Binding-site contacts:
Ligand atom N16 contacts residue PHE9 of chain 1.H at 3.3 Å.
Ligand atom C04 contacts residue ARG81 of chain 1.H at 3.3 Å.
Ligand atom O10 contacts residue ASN93 of chain 1.H at 3.4 Å (h-bond).
Ligand atom N22 contacts residue VAL30 of chain 1.H at 3.8 Å.
Ligand atom C06 contacts residue TYR28 of chain 1.H at 3.2 Å (hydrophobic).
Ligand atom C17 contacts residue PHE9 of chain 1.H at 3.5 Å (hydrophobic).
Ligand atom CL contacts residue VAL171 of chain 1.I at 3.5 Å.
Ligand atom N02 contacts residue GLU67 of chain 1.I at 3.6 Å.
Ligand atom N02 contacts residue PHE123 of chain 1.I at 3.0 Å (h-bond).
Ligand atom C18 contacts residue PHE9 of chain 1.H at 3.8 Å (hydrophobic).
Ligand atom C03 contacts residue PHE123 of chain 1.I at 2.9 Å (hydrophobic).
Ligand atom C07 contacts residue PHE123 of chain 1.I at 3.1 Å (hydrophobic).
Ligand atom C26 contacts residue LEU168 of chain 1.I at 3.5 Å (hydrophobic).
Ligand atom N05 contacts residue ARG81 of chain 1.H at 3.4 Å (salt-bridge).
Ligand atom C13 contacts residue PHE9 of chain 1.H at 3.1 Å (hydrophobic).
Ligand atom C15 contacts residue PHE9 of chain 1.H at 3.2 Å (hydrophobic).
Ligand atom C06 contacts residue ASN93 of chain 1.H at 3.3 Å.
Ligand atom C01 contacts residue GLU67 of chain 1.I at 2.9 Å.
Ligand atom CL contacts residue ILE91 of chain 1.H at 3.2 Å.
Ligand atom N16 contacts residue TYR165 of chain 1.I at 3.7 Å.
Ligand atom C04 contacts residue PHE123 of chain 1.I at 3.5 Å (hydrophobic).
Ligand atom N12 contacts residue PHE9 of chain 1.H at 3.5 Å.
Ligand atom O14 contacts residue HIS167 of chain 1.I at 3.1 Å (h-bond).
Ligand atom C17 contacts residue GLU140 of chain 1.H at 2.5 Å.
Ligand atom O09 contacts residue ARG81 of chain 1.H at 3.5 Å (salt-bridge).
Ligand atom N19 contacts residue TYR28 of chain 1.H at 3.6 Å.
Ligand atom C18 contacts residue GLU140 of chain 1.H at 3.5 Å.
Ligand atom C23 contacts residue ARG81 of chain 1.H at 3.1 Å.
Ligand atom N16 contacts residue GLU140 of chain 1.H at 3.1 Å (salt-bridge).
Ligand atom O14 contacts residue PHE9 of chain 1.H at 3.4 Å.
Ligand atom C27 contacts residue HIS167 of chain 1.I at 3.6 Å.
Ligand atom C07 contacts residue GLU67 of chain 1.I at 3.6 Å.
Ligand atom C01 contacts residue ILE69 of chain 1.I at 3.8 Å (hydrophobic).
Ligand atom C08 contacts residue ARG81 of chain 1.H at 3.8 Å.
Ligand atom C08 contacts residue ASN93 of chain 1.H at 3.2 Å.
Ligand atom C11 contacts residue PHE9 of chain 1.H at 3.5 Å (hydrophobic).
Ligand atom C20 contacts residue PHE9 of chain 1.H at 3.6 Å (hydrophobic).
Ligand atom C07 contacts residue TYR28 of chain 1.H at 3.5 Å (hydrophobic).
Ligand atom N05 contacts residue ASN93 of chain 1.H at 2.9 Å (h-bond).
Ligand atom N19 contacts residue PHE9 of chain 1.H at 3.7 Å.

Sequence of chain 1.I:
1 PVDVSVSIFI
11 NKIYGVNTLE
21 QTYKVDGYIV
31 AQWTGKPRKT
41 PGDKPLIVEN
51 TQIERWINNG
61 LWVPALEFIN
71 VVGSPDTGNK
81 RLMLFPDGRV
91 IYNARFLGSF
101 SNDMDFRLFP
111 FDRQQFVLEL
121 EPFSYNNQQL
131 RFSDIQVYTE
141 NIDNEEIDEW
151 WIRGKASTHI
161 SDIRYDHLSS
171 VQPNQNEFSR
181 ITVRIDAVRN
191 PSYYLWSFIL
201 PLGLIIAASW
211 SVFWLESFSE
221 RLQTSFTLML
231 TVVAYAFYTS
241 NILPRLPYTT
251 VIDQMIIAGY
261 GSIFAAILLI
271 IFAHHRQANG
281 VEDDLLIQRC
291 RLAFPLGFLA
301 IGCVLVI

Sequence of chain 1.H:
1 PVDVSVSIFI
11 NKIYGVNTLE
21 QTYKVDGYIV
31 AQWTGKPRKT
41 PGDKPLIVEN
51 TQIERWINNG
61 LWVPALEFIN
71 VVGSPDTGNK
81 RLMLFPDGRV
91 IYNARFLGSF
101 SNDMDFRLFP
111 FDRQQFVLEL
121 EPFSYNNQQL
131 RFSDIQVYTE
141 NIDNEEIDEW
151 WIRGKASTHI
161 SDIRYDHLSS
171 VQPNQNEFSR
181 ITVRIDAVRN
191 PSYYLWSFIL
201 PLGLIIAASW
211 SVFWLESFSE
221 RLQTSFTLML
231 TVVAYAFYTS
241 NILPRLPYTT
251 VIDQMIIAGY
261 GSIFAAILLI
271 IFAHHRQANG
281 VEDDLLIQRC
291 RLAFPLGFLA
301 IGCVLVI

A small-molecule ligand and the protein it binds are described below.
Small molecule (SMILES): CN1CCN(C(=O)O[C@@H]2c3nccnc3C(=O)N2c2ccc(Cl)cn2)CC1